Sequence of chain 1.E:
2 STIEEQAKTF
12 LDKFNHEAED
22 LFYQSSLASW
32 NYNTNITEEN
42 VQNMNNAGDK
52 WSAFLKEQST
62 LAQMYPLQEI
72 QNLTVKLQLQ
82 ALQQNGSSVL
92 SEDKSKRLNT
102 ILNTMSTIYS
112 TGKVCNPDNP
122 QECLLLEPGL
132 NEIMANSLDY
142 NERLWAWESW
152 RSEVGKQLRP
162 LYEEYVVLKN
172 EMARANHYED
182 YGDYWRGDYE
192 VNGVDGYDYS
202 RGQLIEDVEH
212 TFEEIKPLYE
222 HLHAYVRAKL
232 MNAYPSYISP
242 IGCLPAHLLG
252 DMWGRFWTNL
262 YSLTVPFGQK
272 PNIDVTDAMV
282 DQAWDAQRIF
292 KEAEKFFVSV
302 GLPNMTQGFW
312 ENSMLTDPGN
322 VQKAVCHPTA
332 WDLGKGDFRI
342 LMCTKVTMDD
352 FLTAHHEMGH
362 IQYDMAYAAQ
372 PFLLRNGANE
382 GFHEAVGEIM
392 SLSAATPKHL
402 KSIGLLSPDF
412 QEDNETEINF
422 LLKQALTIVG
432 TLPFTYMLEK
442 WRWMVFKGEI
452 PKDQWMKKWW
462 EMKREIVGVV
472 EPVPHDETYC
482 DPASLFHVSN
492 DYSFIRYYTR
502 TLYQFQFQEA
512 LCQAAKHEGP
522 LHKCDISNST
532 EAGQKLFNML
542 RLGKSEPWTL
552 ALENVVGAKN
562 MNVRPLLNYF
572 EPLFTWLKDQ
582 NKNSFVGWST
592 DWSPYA

A protein and the small-molecule ligand that binds it are described below.
Small molecule (SMILES): CC(=O)N[C@@H]1[C@@H](O)[C@H](O)[C@@H](CO)O[C@H]1O

Binding-site contacts:
Ligand atom O7 contacts residue ASN36 of chain 1.E at 3.7 Å.
Ligand atom O6 contacts residue THR38 of chain 1.E at 4.3 Å.
Ligand atom C1 contacts residue GLN323 of chain 1.E at 4.2 Å.
Ligand atom O5 contacts residue ASN36 of chain 1.E at 2.4 Å (h-bond).
Ligand atom C2 contacts residue GLN323 of chain 1.E at 4.2 Å.
Ligand atom O5 contacts residue THR38 of chain 1.E at 4.1 Å.
Ligand atom C1 contacts residue ASN36 of chain 1.E at 1.4 Å.
Ligand atom C7 contacts residue GLN323 of chain 1.E at 3.7 Å.
Ligand atom N2 contacts residue ASN36 of chain 1.E at 2.9 Å (h-bond).
Ligand atom C2 contacts residue ASN36 of chain 1.E at 2.5 Å.
Ligand atom O6 contacts residue GLU40 of chain 1.E at 3.2 Å (salt-bridge).
Ligand atom C8 contacts residue GLN323 of chain 1.E at 3.4 Å.
Ligand atom N2 contacts residue GLN323 of chain 1.E at 3.2 Å (h-bond).
Ligand atom C6 contacts residue GLU40 of chain 1.E at 4.5 Å.
Ligand atom C4 contacts residue ASN36 of chain 1.E at 4.2 Å.
Ligand atom C3 contacts residue ASN36 of chain 1.E at 3.8 Å.
Ligand atom C5 contacts residue ASN36 of chain 1.E at 3.7 Å.
Ligand atom C7 contacts residue ASN36 of chain 1.E at 3.5 Å.